A small-molecule ligand and the protein it binds are described below.
Small molecule (SMILES): CC(=O)N[C@@H]1[C@@H](O)[C@H](O)[C@@H](CO)O[C@H]1O

Binding-site contacts:
Ligand atom N2 contacts residue GLY345 of chain 1.A at 4.5 Å.
Ligand atom C2 contacts residue GLY345 of chain 1.A at 4.5 Å.
Ligand atom C7 contacts residue ASN350 of chain 1.A at 3.8 Å.
Ligand atom C4 contacts residue ASN350 of chain 1.A at 4.3 Å.
Ligand atom O5 contacts residue ASN350 of chain 1.A at 2.3 Å (h-bond).
Ligand atom O6 contacts residue ASN350 of chain 1.A at 4.4 Å.
Ligand atom O4 contacts residue GLY345 of chain 1.A at 4.0 Å.
Ligand atom O5 contacts residue SER347 of chain 1.A at 3.5 Å.
Ligand atom C2 contacts residue ASN350 of chain 1.A at 2.5 Å.
Ligand atom C5 contacts residue SER347 of chain 1.A at 4.2 Å.
Ligand atom C1 contacts residue GLY345 of chain 1.A at 4.2 Å.
Ligand atom C3 contacts residue GLY345 of chain 1.A at 4.2 Å.
Ligand atom C3 contacts residue ASN350 of chain 1.A at 3.9 Å.
Ligand atom O6 contacts residue SER347 of chain 1.A at 4.4 Å.
Ligand atom C5 contacts residue ASN350 of chain 1.A at 3.7 Å.
Ligand atom N2 contacts residue ASN350 of chain 1.A at 3.1 Å (h-bond).
Ligand atom C1 contacts residue SER347 of chain 1.A at 3.9 Å.
Ligand atom C1 contacts residue ASN350 of chain 1.A at 1.5 Å.

Sequence of chain 1.A:
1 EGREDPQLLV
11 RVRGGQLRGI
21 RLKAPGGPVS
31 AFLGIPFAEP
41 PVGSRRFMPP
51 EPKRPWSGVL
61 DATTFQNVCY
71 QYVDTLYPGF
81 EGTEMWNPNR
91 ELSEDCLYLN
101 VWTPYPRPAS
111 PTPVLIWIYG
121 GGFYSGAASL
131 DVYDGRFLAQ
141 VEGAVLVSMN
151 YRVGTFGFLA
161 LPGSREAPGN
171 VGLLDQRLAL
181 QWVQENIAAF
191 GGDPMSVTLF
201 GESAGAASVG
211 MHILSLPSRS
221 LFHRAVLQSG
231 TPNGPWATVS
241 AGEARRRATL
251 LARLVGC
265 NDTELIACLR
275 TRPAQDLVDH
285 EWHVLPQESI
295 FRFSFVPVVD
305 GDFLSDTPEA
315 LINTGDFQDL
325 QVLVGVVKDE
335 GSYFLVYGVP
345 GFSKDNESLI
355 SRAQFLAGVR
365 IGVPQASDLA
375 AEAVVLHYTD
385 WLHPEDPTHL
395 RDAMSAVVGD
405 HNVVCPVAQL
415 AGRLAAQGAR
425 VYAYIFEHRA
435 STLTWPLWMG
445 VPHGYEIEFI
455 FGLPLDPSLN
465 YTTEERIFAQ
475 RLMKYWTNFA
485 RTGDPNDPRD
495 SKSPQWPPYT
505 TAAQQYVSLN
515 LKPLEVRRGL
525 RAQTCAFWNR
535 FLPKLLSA